This protein binds this small molecule.
Small molecule (SMILES): CC(C)[C@H](NC(=O)[C@H](CCC(=O)O)NC(=O)CN)C(=O)O.C[C@@H](O)[C@H](NC(=O)[C@H](Cc1ccccc1)NC(=O)[C@H](CCCN=C(N)N)NC(=O)[C@@H](N)CO)C(=O)N1CCC[C@H]1C=O

Sequence of chain 1.B:
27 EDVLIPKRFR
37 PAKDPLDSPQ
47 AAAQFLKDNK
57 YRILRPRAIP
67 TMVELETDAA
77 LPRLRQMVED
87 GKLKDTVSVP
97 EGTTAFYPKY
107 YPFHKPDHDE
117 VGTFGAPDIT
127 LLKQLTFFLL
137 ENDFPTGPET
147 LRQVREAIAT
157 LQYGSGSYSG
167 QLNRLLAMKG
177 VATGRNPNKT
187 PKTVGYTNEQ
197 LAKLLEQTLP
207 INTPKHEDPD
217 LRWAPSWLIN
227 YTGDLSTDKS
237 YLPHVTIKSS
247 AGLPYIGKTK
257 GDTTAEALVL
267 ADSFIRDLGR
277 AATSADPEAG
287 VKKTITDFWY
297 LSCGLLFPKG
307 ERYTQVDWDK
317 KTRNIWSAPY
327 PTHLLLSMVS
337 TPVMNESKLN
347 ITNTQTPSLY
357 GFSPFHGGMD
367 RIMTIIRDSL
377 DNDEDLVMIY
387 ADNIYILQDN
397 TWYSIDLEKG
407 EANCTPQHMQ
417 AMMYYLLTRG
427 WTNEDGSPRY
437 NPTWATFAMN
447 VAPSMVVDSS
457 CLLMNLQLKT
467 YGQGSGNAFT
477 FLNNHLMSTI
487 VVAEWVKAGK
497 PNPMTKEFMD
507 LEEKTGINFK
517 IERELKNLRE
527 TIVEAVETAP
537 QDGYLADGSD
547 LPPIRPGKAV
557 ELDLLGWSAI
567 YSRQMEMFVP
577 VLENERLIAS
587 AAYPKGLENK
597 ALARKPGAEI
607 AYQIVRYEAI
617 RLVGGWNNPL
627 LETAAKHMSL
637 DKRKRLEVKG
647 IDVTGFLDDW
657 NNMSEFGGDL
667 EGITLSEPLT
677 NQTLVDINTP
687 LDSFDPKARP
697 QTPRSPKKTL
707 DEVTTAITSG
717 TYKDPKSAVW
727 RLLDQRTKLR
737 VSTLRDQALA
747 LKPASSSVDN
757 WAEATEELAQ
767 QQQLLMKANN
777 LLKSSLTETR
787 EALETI

Binding-site contacts:
Ligand atom CG contacts residue TYR237 of chain 1.B at 3.4 Å (hydrophobic).
Ligand atom NH2 contacts residue HIS212 of chain 1.B at 3.0 Å (h-bond).
Ligand atom CZ contacts residue ASN429 of chain 1.B at 3.4 Å.
Ligand atom CD contacts residue ASN437 of chain 1.B at 3.5 Å.
Ligand atom C contacts residue THR439 of chain 1.B at 3.2 Å.
Ligand atom C contacts residue ARG218 of chain 1.B at 3.4 Å.
Ligand atom CB contacts residue HIS212 of chain 1.B at 3.3 Å.
Ligand atom O contacts residue THR439 of chain 1.B at 2.7 Å (h-bond).
Ligand atom O contacts residue PRO215 of chain 1.B at 3.5 Å.
Ligand atom NH2 contacts residue ASN429 of chain 1.B at 3.1 Å (h-bond).
Ligand atom N contacts residue ARG218 of chain 1.B at 2.8 Å (salt-bridge).
Ligand atom CB contacts residue HIS212 of chain 1.B at 3.5 Å.
Ligand atom OE2 contacts residue ASN437 of chain 1.B at 3.1 Å (h-bond).
Ligand atom OXT contacts residue ASN437 of chain 1.B at 2.7 Å (h-bond).
Ligand atom CG1 contacts residue ALA220 of chain 1.B at 3.5 Å (hydrophobic).
Ligand atom CB contacts residue TRP223 of chain 1.B at 3.6 Å (hydrophobic).
Ligand atom NE contacts residue HIS212 of chain 1.B at 2.9 Å (h-bond).
Ligand atom NH1 contacts residue ASP216 of chain 1.B at 3.1 Å (salt-bridge).
Ligand atom CG contacts residue HIS212 of chain 1.B at 3.3 Å.
Ligand atom CD1 contacts residue TYR237 of chain 1.B at 3.5 Å (hydrophobic).
Ligand atom N contacts residue GLU213 of chain 1.B at 3.0 Å (salt-bridge).
Ligand atom CZ contacts residue ARG435 of chain 1.B at 3.5 Å.
Ligand atom CB contacts residue ARG218 of chain 1.B at 3.0 Å.
Ligand atom NH1 contacts residue ASN429 of chain 1.B at 2.8 Å (h-bond).
Ligand atom CD contacts residue TRP219 of chain 1.B at 3.6 Å (hydrophobic).
Ligand atom OE2 contacts residue ARG218 of chain 1.B at 3.5 Å (salt-bridge).
Ligand atom CA contacts residue ARG218 of chain 1.B at 3.3 Å.
Ligand atom O contacts residue GLU213 of chain 1.B at 3.6 Å.
Ligand atom OXT contacts residue THR439 of chain 1.B at 3.2 Å (h-bond).
Ligand atom NH1 contacts residue ARG435 of chain 1.B at 3.6 Å (salt-bridge).
Ligand atom CE2 contacts residue TRP223 of chain 1.B at 3.6 Å (hydrophobic).
Ligand atom CG contacts residue ASP214 of chain 1.B at 3.5 Å.
Ligand atom CG2 contacts residue ARG218 of chain 1.B at 3.4 Å.
Ligand atom OE1 contacts residue ARG218 of chain 1.B at 3.4 Å.
Ligand atom CG contacts residue ASN437 of chain 1.B at 3.6 Å.
Ligand atom CD contacts residue ASP214 of chain 1.B at 3.5 Å.
Ligand atom CD contacts residue HIS212 of chain 1.B at 3.6 Å.
Ligand atom CD contacts residue ASP216 of chain 1.B at 3.4 Å.
Ligand atom CB contacts residue GLU213 of chain 1.B at 3.6 Å.
Ligand atom CA contacts residue HIS212 of chain 1.B at 3.6 Å.